Binding-site contacts:
Ligand atom C10 contacts residue ILE314 of chain 1.A at 4.4 Å (hydrophobic).
Ligand atom C27 contacts residue ALA338 of chain 1.A at 3.3 Å (hydrophobic).
Ligand atom C4 contacts residue ILE258 of chain 1.A at 4.2 Å (hydrophobic).
Ligand atom C6 contacts residue ILE314 of chain 1.A at 3.7 Å (hydrophobic).
Ligand atom C11 contacts residue LEU330 of chain 1.A at 3.8 Å (hydrophobic).
Ligand atom C7 contacts residue TRP261 of chain 1.A at 4.1 Å (hydrophobic).
Ligand atom C15 contacts residue THR310 of chain 1.A at 4.3 Å.
Ligand atom C21 contacts residue VAL335 of chain 1.A at 4.5 Å (hydrophobic).
Ligand atom C15 contacts residue LEU311 of chain 1.A at 4.4 Å (hydrophobic).
Ligand atom C5 contacts residue ILE258 of chain 1.A at 4.4 Å (hydrophobic).
Ligand atom C12 contacts residue LEU330 of chain 1.A at 4.2 Å (hydrophobic).
Ligand atom C18 contacts residue LEU330 of chain 1.A at 3.9 Å (hydrophobic).
Ligand atom C5 contacts residue ILE314 of chain 1.A at 4.3 Å (hydrophobic).
Ligand atom C1 contacts residue TYR319 of chain 1.A at 3.9 Å (hydrophobic).
Ligand atom C7 contacts residue ILE314 of chain 1.A at 3.9 Å (hydrophobic).
Ligand atom C10 contacts residue TYR319 of chain 1.A at 3.9 Å (hydrophobic).
Ligand atom C19 contacts residue TYR319 of chain 1.A at 2.7 Å (hydrophobic).
Ligand atom C2 contacts residue ARG325 of chain 1.A at 2.9 Å.
Ligand atom C2 contacts residue TYR319 of chain 1.A at 3.9 Å (hydrophobic).
Ligand atom C8 contacts residue ILE314 of chain 1.A at 4.2 Å (hydrophobic).
Ligand atom C19 contacts residue ILE314 of chain 1.A at 3.3 Å (hydrophobic).
Ligand atom C3 contacts residue ARG325 of chain 1.A at 3.9 Å.
Ligand atom C16 contacts residue LEU307 of chain 1.A at 4.5 Å (hydrophobic).
Ligand atom C23 contacts residue VAL335 of chain 1.A at 4.4 Å (hydrophobic).
Ligand atom C6 contacts residue ILE258 of chain 1.A at 3.6 Å (hydrophobic).
Ligand atom C3 contacts residue ARG257 of chain 1.A at 4.0 Å.
Ligand atom C25 contacts residue ALA338 of chain 1.A at 4.0 Å (hydrophobic).
Ligand atom C8 contacts residue LEU311 of chain 1.A at 4.4 Å (hydrophobic).
Ligand atom C16 contacts residue THR310 of chain 1.A at 4.4 Å.
Ligand atom C1 contacts residue ARG325 of chain 1.A at 3.7 Å.
Ligand atom C7 contacts residue LEU311 of chain 1.A at 3.1 Å (hydrophobic).
Ligand atom C6 contacts residue LEU311 of chain 1.A at 3.6 Å (hydrophobic).
Ligand atom C3 contacts residue ILE258 of chain 1.A at 4.3 Å (hydrophobic).
Ligand atom O1 contacts residue ARG325 of chain 1.A at 4.0 Å.
Ligand atom O1 contacts residue TYR319 of chain 1.A at 4.3 Å.
Ligand atom C6 contacts residue TRP261 of chain 1.A at 4.4 Å (hydrophobic).
Ligand atom C19 contacts residue LEU330 of chain 1.A at 4.4 Å (hydrophobic).
Ligand atom C21 contacts residue LEU330 of chain 1.A at 4.5 Å (hydrophobic).

A protein and the small-molecule ligand that binds it are described below.
Small molecule (SMILES): CC(C)CCC[C@@H](C)[C@H]1CC[C@H]2[C@@H]3CC=C4C[C@@H](O)CC[C@]4(C)[C@H]3CC[C@]12C

Sequence of chain 1.A:
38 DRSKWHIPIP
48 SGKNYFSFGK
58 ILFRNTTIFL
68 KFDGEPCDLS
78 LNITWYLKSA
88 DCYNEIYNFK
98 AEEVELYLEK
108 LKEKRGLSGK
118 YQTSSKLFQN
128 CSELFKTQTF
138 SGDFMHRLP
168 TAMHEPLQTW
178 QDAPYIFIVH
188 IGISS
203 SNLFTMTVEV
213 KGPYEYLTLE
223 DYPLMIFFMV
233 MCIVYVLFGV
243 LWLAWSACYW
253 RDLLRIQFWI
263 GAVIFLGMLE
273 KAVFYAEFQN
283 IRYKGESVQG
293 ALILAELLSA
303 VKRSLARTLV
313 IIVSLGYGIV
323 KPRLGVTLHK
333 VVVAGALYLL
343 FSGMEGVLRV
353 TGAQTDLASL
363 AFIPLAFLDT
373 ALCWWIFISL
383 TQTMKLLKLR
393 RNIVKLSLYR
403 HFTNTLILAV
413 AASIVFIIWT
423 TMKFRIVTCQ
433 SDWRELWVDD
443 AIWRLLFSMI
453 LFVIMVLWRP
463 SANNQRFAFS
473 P